Binding-site contacts:
Ligand atom O55 contacts residue MET374 of chain 2.A at 4.3 Å.
Ligand atom O16 contacts residue TRP373 of chain 2.A at 3.8 Å.
Ligand atom C2 contacts residue MET374 of chain 2.A at 3.9 Å (hydrophobic).
Ligand atom C10 contacts residue MET374 of chain 2.A at 3.6 Å (hydrophobic).
Ligand atom O49 contacts residue MET374 of chain 2.A at 3.6 Å (h-bond).
Ligand atom O5 contacts residue TRP378 of chain 2.A at 4.1 Å.
Ligand atom C2 contacts residue TRP373 of chain 2.A at 3.8 Å (hydrophobic).
Ligand atom C1 contacts residue TRP373 of chain 2.A at 3.8 Å (hydrophobic).
Ligand atom C22 contacts residue PHE356 of chain 2.A at 4.3 Å (hydrophobic).
Ligand atom C19 contacts residue TRP373 of chain 2.A at 3.9 Å (hydrophobic).
Ligand atom O1 contacts residue MET374 of chain 2.A at 4.5 Å.
Ligand atom C57 contacts residue TRP378 of chain 2.A at 3.7 Å (hydrophobic).
Ligand atom O5 contacts residue TRP373 of chain 2.A at 3.6 Å (h-bond).
Ligand atom C6 contacts residue TRP373 of chain 2.A at 4.0 Å (hydrophobic).
Ligand atom C25 contacts residue LEU355 of chain 2.A at 4.5 Å (hydrophobic).
Ligand atom O61 contacts residue TRP378 of chain 2.A at 4.4 Å.
Ligand atom C9 contacts residue MET374 of chain 2.A at 4.4 Å (hydrophobic).
Ligand atom C5 contacts residue MET374 of chain 2.A at 3.5 Å (hydrophobic).
Ligand atom O6 contacts residue HIS376 of chain 2.A at 4.4 Å.
Ligand atom C3 contacts residue TRP373 of chain 2.A at 4.3 Å (hydrophobic).
Ligand atom C9 contacts residue HIS376 of chain 2.A at 3.9 Å.
Ligand atom O3 contacts residue MET374 of chain 2.A at 4.4 Å.
Ligand atom C1 contacts residue MET374 of chain 2.A at 3.9 Å (hydrophobic).
Ligand atom C11 contacts residue HIS376 of chain 2.A at 3.3 Å.
Ligand atom C4 contacts residue TRP378 of chain 2.A at 4.1 Å (hydrophobic).
Ligand atom C4 contacts residue TRP373 of chain 2.A at 3.5 Å (hydrophobic).

Sequence of chain 2.A:
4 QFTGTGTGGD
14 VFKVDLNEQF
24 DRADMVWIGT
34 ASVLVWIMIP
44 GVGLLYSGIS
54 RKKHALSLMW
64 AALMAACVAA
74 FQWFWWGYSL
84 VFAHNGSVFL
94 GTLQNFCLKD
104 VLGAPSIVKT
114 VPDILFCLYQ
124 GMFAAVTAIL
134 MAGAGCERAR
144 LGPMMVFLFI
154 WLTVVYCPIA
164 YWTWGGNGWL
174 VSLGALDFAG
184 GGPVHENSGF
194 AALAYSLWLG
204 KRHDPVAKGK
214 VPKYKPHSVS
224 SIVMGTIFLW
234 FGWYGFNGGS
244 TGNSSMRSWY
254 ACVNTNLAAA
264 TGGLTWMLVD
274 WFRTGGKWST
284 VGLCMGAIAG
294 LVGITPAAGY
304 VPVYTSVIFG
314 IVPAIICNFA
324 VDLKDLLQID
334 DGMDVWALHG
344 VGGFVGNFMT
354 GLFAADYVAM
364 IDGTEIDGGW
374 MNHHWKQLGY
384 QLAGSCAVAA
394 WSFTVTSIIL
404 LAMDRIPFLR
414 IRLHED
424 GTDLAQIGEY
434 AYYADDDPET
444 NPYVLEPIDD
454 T

A protein and the small-molecule ligand that binds it are described below.
Small molecule (SMILES): CCCCCCCCCCO[C@@H]1O[C@H](CO)[C@@H](O[C@H]2O[C@H](CO)[C@@H](O)[C@H](O)[C@H]2O)[C@H](O)[C@H]1O